This protein binds this small molecule.
Small molecule (SMILES): COc1ccc2c(c1)NC(=O)CN2c1nc(C)nc2c1CCC2

Sequence of chain 1.D:
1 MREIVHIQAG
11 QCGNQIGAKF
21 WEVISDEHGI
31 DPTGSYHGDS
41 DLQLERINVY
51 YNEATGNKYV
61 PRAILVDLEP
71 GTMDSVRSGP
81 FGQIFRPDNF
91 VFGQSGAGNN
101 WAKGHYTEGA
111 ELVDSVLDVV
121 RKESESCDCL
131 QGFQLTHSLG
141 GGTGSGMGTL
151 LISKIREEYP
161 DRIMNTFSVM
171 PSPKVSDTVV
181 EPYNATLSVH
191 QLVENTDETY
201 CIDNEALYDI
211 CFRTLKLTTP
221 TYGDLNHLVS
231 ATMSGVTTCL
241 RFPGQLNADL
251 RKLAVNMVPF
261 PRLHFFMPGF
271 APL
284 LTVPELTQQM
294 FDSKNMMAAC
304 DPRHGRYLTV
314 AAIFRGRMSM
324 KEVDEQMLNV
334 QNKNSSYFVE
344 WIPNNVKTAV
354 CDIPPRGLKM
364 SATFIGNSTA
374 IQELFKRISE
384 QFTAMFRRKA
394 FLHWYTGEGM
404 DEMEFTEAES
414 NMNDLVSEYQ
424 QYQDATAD

Sequence of chain 1.C:
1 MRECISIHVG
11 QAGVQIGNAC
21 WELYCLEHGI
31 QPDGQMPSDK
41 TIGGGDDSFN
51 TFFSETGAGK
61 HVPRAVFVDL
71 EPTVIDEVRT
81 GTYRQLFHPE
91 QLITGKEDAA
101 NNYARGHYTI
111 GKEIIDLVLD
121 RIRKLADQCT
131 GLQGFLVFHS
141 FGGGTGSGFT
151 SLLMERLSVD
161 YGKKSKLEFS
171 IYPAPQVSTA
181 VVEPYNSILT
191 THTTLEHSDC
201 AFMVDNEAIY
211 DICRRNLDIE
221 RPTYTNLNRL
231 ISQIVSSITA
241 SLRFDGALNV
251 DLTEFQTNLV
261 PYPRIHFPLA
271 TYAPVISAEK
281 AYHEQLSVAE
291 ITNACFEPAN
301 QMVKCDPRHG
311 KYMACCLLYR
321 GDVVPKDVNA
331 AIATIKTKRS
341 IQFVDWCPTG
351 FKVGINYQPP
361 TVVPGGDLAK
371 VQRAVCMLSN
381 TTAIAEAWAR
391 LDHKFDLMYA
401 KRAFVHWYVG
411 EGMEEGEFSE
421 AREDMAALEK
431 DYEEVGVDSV

Binding-site contacts:
Ligand atom O22 contacts residue THR179 of chain 1.C at 3.9 Å.
Ligand atom N23 contacts residue LEU253 of chain 1.D at 3.3 Å.
Ligand atom C01 contacts residue LEU240 of chain 1.D at 3.7 Å (hydrophobic).
Ligand atom C12 contacts residue MET257 of chain 1.D at 4.0 Å (hydrophobic).
Ligand atom N23 contacts residue ALA248 of chain 1.D at 3.4 Å.
Ligand atom C02 contacts residue LEU253 of chain 1.D at 3.6 Å (hydrophobic).
Ligand atom N19 contacts residue ASN256 of chain 1.D at 3.5 Å (h-bond).
Ligand atom N19 contacts residue THR179 of chain 1.C at 2.7 Å (h-bond).
Ligand atom C09 contacts residue LEU253 of chain 1.D at 3.8 Å (hydrophobic).
Ligand atom C04 contacts residue CYS239 of chain 1.D at 3.9 Å (hydrophobic).
Ligand atom O22 contacts residue LYS252 of chain 1.D at 3.7 Å.
Ligand atom C08 contacts residue ILE316 of chain 1.D at 3.5 Å (hydrophobic).
Ligand atom C11 contacts residue ASN256 of chain 1.D at 4.0 Å.
Ligand atom C21 contacts residue LEU253 of chain 1.D at 3.8 Å (hydrophobic).
Ligand atom C14 contacts residue ASN256 of chain 1.D at 3.5 Å.
Ligand atom C13 contacts residue MET257 of chain 1.D at 3.7 Å (hydrophobic).
Ligand atom C16 contacts residue ASN256 of chain 1.D at 3.5 Å.
Ligand atom C18 contacts residue ASN256 of chain 1.D at 3.6 Å.
Ligand atom C20 contacts residue THR179 of chain 1.C at 3.8 Å.
Ligand atom C16 contacts residue ASN348 of chain 1.D at 3.6 Å.
Ligand atom C02 contacts residue ALA248 of chain 1.D at 3.7 Å (hydrophobic).
Ligand atom O15 contacts residue LYS350 of chain 1.D at 3.5 Å.
Ligand atom C06 contacts residue ALA314 of chain 1.D at 3.9 Å (hydrophobic).
Ligand atom C12 contacts residue ALA314 of chain 1.D at 3.9 Å (hydrophobic).
Ligand atom C14 contacts residue LYS350 of chain 1.D at 3.4 Å.
Ligand atom C13 contacts residue ASN256 of chain 1.D at 3.9 Å.
Ligand atom C17 contacts residue THR179 of chain 1.C at 3.5 Å.
Ligand atom C07 contacts residue ALA352 of chain 1.D at 3.8 Å (hydrophobic).
Ligand atom C20 contacts residue ASN256 of chain 1.D at 3.7 Å.
Ligand atom N03 contacts residue CYS239 of chain 1.D at 3.6 Å.
Ligand atom C07 contacts residue ALA315 of chain 1.D at 3.6 Å (hydrophobic).
Ligand atom C21 contacts residue ALA248 of chain 1.D at 3.9 Å (hydrophobic).
Ligand atom C21 contacts residue LYS252 of chain 1.D at 3.5 Å.
Ligand atom C01 contacts residue ALA248 of chain 1.D at 3.8 Å (hydrophobic).
Ligand atom C08 contacts residue CYS239 of chain 1.D at 3.7 Å (hydrophobic).
Ligand atom C17 contacts residue LYS350 of chain 1.D at 3.6 Å.
Ligand atom C13 contacts residue LYS350 of chain 1.D at 3.8 Å.
Ligand atom C17 contacts residue ASN256 of chain 1.D at 3.4 Å.
Ligand atom C18 contacts residue THR179 of chain 1.C at 3.5 Å.
Ligand atom O22 contacts residue ASN101 of chain 1.C at 3.8 Å.